Sequence of chain 1.A:
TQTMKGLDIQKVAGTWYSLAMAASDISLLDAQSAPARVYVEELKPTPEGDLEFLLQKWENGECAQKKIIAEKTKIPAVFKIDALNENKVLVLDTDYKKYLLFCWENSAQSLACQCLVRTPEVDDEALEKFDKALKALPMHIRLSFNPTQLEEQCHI

This protein binds this small molecule.
Small molecule (SMILES): CNCCCN1c2ccccc2CCc2ccccc21

Binding-site contacts:
Ligand atom C16 contacts residue PRO38 of chain 1.A at 4.1 Å (hydrophobic).
Ligand atom C3 contacts residue TRP107 of chain 1.A at 3.4 Å (hydrophobic).
Ligand atom C1 contacts residue ALA118 of chain 1.A at 4.3 Å (hydrophobic).
Ligand atom C4 contacts residue ASN90 of chain 1.A at 4.3 Å.
Ligand atom C6 contacts residue ILE84 of chain 1.A at 3.8 Å (hydrophobic).
Ligand atom C10 contacts residue PRO38 of chain 1.A at 3.5 Å (hydrophobic).
Ligand atom C18 contacts residue ASN109 of chain 1.A at 3.9 Å.
Ligand atom C4 contacts residue GLU108 of chain 1.A at 3.7 Å.
Ligand atom C3 contacts residue LEU117 of chain 1.A at 3.8 Å (hydrophobic).
Ligand atom C2 contacts residue LEU31 of chain 1.A at 4.0 Å (hydrophobic).
Ligand atom C9 contacts residue PRO38 of chain 1.A at 4.1 Å (hydrophobic).
Ligand atom C9 contacts residue TRP107 of chain 1.A at 4.0 Å (hydrophobic).
Ligand atom N2 contacts residue ASN90 of chain 1.A at 3.6 Å.
Ligand atom C3 contacts residue GLU108 of chain 1.A at 4.2 Å.
Ligand atom C9 contacts residue VAL41 of chain 1.A at 3.8 Å (hydrophobic).
Ligand atom C4 contacts residue ASN109 of chain 1.A at 3.6 Å.
Ligand atom C2 contacts residue SER116 of chain 1.A at 4.2 Å.
Ligand atom C3 contacts residue ALA118 of chain 1.A at 3.9 Å (hydrophobic).
Ligand atom C6 contacts residue ASN90 of chain 1.A at 3.8 Å.
Ligand atom C1 contacts residue LEU31 of chain 1.A at 3.9 Å (hydrophobic).
Ligand atom N2 contacts residue ASN109 of chain 1.A at 3.8 Å.
Ligand atom C8 contacts residue TRP107 of chain 1.A at 3.8 Å (hydrophobic).
Ligand atom C4 contacts residue TRP107 of chain 1.A at 3.5 Å (hydrophobic).
Ligand atom C15 contacts residue PRO38 of chain 1.A at 3.8 Å (hydrophobic).
Ligand atom C2 contacts residue LEU117 of chain 1.A at 4.2 Å (hydrophobic).
Ligand atom C14 contacts residue TRP107 of chain 1.A at 4.2 Å (hydrophobic).
Ligand atom C5 contacts residue TRP107 of chain 1.A at 3.8 Å (hydrophobic).
Ligand atom C7 contacts residue ILE84 of chain 1.A at 4.0 Å (hydrophobic).
Ligand atom C8 contacts residue LEU58 of chain 1.A at 4.4 Å (hydrophobic).
Ligand atom C4 contacts residue SER116 of chain 1.A at 4.1 Å.
Ligand atom C3 contacts residue SER116 of chain 1.A at 3.5 Å.
Ligand atom C13 contacts residue TRP107 of chain 1.A at 3.6 Å (hydrophobic).
Ligand atom C3 contacts residue ASN109 of chain 1.A at 4.0 Å.
Ligand atom C1 contacts residue ALA39 of chain 1.A at 3.9 Å (hydrophobic).
Ligand atom C7 contacts residue TRP107 of chain 1.A at 3.6 Å (hydrophobic).
Ligand atom C10 contacts residue ALA39 of chain 1.A at 4.1 Å (hydrophobic).
Ligand atom C12 contacts residue TRP107 of chain 1.A at 4.2 Å (hydrophobic).
Ligand atom C13 contacts residue ASN90 of chain 1.A at 4.0 Å.
Ligand atom C2 contacts residue ALA118 of chain 1.A at 3.9 Å (hydrophobic).
Ligand atom C5 contacts residue ASN90 of chain 1.A at 3.1 Å.